Sequence of chain 1.A:
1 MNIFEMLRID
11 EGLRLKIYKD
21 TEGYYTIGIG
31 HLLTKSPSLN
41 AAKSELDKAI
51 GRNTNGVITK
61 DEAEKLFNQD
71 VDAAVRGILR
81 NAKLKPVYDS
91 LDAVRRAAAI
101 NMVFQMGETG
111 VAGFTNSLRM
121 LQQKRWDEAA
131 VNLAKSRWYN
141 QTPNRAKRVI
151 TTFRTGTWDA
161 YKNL

Binding-site contacts:
Ligand atom C5 contacts residue LEU121 of chain 1.A at 4.2 Å (hydrophobic).
Ligand atom C6 contacts residue LEU118 of chain 1.A at 3.3 Å (hydrophobic).
Ligand atom F6 contacts residue PHE153 of chain 1.A at 3.7 Å.
Ligand atom F5 contacts residue VAL87 of chain 1.A at 3.7 Å.
Ligand atom C4 contacts residue ALA99 of chain 1.A at 3.4 Å (hydrophobic).
Ligand atom C3 contacts residue ALA99 of chain 1.A at 3.8 Å (hydrophobic).
Ligand atom C5 contacts residue LEU118 of chain 1.A at 3.5 Å (hydrophobic).
Ligand atom F5 contacts residue LEU118 of chain 1.A at 4.1 Å.
Ligand atom F6 contacts residue LEU121 of chain 1.A at 3.2 Å.
Ligand atom F4 contacts residue TYR88 of chain 1.A at 3.6 Å.
Ligand atom C3 contacts residue LEU118 of chain 1.A at 4.0 Å (hydrophobic).
Ligand atom C5 contacts residue ALA99 of chain 1.A at 3.9 Å (hydrophobic).
Ligand atom F4 contacts residue LEU84 of chain 1.A at 4.2 Å.
Ligand atom C1 contacts residue MET102 of chain 1.A at 4.2 Å (hydrophobic).
Ligand atom F5 contacts residue PHE153 of chain 1.A at 3.6 Å.
Ligand atom C5 contacts residue PHE153 of chain 1.A at 4.0 Å (hydrophobic).
Ligand atom F3 contacts residue ALA99 of chain 1.A at 4.1 Å.
Ligand atom CL1 contacts residue PHE114 of chain 1.A at 4.0 Å.
Ligand atom F6 contacts residue MET102 of chain 1.A at 3.9 Å.
Ligand atom F4 contacts residue ALA99 of chain 1.A at 3.3 Å.
Ligand atom F2 contacts residue VAL103 of chain 1.A at 3.6 Å.
Ligand atom C2 contacts residue LEU84 of chain 1.A at 3.8 Å (hydrophobic).
Ligand atom CL1 contacts residue MET102 of chain 1.A at 3.5 Å.
Ligand atom C6 contacts residue LEU121 of chain 1.A at 4.1 Å (hydrophobic).
Ligand atom F3 contacts residue LEU84 of chain 1.A at 3.6 Å.
Ligand atom C2 contacts residue LEU118 of chain 1.A at 3.8 Å (hydrophobic).
Ligand atom F4 contacts residue VAL87 of chain 1.A at 4.1 Å.
Ligand atom F6 contacts residue LEU118 of chain 1.A at 3.8 Å.
Ligand atom C6 contacts residue PHE153 of chain 1.A at 4.1 Å (hydrophobic).
Ligand atom F5 contacts residue LEU121 of chain 1.A at 3.3 Å.
Ligand atom F3 contacts residue ILE78 of chain 1.A at 3.8 Å.
Ligand atom F2 contacts residue LEU84 of chain 1.A at 3.4 Å.
Ligand atom F5 contacts residue LEU91 of chain 1.A at 3.7 Å.
Ligand atom F4 contacts residue LEU91 of chain 1.A at 3.9 Å.
Ligand atom F2 contacts residue VAL111 of chain 1.A at 3.6 Å.
Ligand atom CL1 contacts residue VAL111 of chain 1.A at 2.9 Å.
Ligand atom C4 contacts residue LEU118 of chain 1.A at 3.8 Å (hydrophobic).
Ligand atom F5 contacts residue ALA99 of chain 1.A at 4.2 Å.
Ligand atom C1 contacts residue LEU118 of chain 1.A at 3.5 Å (hydrophobic).
Ligand atom C3 contacts residue LEU84 of chain 1.A at 4.0 Å (hydrophobic).

This protein binds this small molecule.
Small molecule (SMILES): Fc1c(F)c(F)c(Cl)c(F)c1F